Binding-site contacts:
Ligand atom C5 contacts residue ASN269 of chain 1.P at 3.6 Å.
Ligand atom C7 contacts residue ASN269 of chain 1.P at 3.5 Å.
Ligand atom C8 contacts residue VAL408 of chain 1.P at 3.9 Å (hydrophobic).
Ligand atom C2 contacts residue ASN269 of chain 1.P at 2.5 Å.
Ligand atom C1 contacts residue ASN269 of chain 1.P at 1.4 Å.
Ligand atom C5 contacts residue ILE290 of chain 1.P at 4.3 Å (hydrophobic).
Ligand atom C6 contacts residue ILE290 of chain 1.P at 3.8 Å (hydrophobic).
Ligand atom O7 contacts residue ASN269 of chain 1.P at 3.5 Å (h-bond).
Ligand atom O5 contacts residue ASN269 of chain 1.P at 2.3 Å (h-bond).
Ligand atom O6 contacts residue ILE290 of chain 1.P at 3.3 Å.
Ligand atom C3 contacts residue ASN269 of chain 1.P at 3.8 Å.
Ligand atom C7 contacts residue VAL408 of chain 1.P at 4.5 Å (hydrophobic).
Ligand atom N2 contacts residue ASN269 of chain 1.P at 3.0 Å (h-bond).
Ligand atom C4 contacts residue ASN269 of chain 1.P at 4.2 Å.
Ligand atom O5 contacts residue ILE290 of chain 1.P at 3.7 Å.

A small-molecule ligand and the protein it binds are described below.
Small molecule (SMILES): CC(=O)N[C@H]1[C@H](O[C@H]2[C@H](O)[C@@H](NC(C)=O)CO[C@@H]2CO)O[C@H](CO)[C@@H](O[C@@H]2O[C@H](CO[C@H]3O[C@H](CO)[C@@H](O)[C@H](O)[C@@H]3O)[C@@H](O)[C@H](O)[C@@H]2O)[C@@H]1O

Sequence of chain 1.P:
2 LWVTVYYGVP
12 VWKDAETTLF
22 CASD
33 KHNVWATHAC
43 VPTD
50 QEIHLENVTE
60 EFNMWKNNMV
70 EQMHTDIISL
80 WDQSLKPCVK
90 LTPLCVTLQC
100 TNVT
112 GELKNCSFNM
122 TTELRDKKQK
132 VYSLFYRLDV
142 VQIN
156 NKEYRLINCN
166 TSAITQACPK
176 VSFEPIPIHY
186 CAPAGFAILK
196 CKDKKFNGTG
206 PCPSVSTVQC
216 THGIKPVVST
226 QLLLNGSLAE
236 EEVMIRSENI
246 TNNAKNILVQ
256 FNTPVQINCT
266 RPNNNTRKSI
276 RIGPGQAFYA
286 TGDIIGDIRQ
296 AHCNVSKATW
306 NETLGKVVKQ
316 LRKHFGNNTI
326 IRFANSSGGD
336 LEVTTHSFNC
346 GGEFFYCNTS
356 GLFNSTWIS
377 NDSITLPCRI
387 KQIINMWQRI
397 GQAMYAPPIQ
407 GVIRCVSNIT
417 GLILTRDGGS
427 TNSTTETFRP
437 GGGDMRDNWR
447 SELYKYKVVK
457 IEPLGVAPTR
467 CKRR